Sequence of chain 1.D:
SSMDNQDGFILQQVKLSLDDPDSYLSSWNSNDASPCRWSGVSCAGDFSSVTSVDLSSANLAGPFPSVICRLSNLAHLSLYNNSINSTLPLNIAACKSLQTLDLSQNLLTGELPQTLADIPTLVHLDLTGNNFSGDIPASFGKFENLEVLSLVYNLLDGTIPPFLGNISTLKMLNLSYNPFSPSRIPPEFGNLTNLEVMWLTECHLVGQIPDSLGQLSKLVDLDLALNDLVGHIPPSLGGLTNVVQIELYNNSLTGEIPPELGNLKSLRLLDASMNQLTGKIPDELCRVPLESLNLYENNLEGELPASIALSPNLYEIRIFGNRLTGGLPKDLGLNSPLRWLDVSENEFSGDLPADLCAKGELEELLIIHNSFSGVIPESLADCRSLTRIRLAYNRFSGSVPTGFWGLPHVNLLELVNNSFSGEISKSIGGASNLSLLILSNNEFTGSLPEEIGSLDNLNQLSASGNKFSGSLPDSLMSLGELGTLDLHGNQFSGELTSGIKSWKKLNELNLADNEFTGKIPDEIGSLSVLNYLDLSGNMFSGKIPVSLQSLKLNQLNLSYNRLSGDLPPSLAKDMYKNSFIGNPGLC

A small-molecule ligand and the protein it binds are described below.
Small molecule (SMILES): CC(=O)N[C@H]1CO[C@H](CO[C@@H]2O[C@@H](C)[C@@H](O)[C@@H](O)[C@@H]2O)[C@@H](OC2O[C@H](CO)[C@@H](O)[C@H](O)[C@H]2NC(C)=O)[C@@H]1O

Binding-site contacts:
Ligand atom C3 contacts residue ASP20 of chain 1.D at 4.5 Å.
Ligand atom C2 contacts residue ASN86 of chain 1.D at 2.5 Å.
Ligand atom C1 contacts residue ASP20 of chain 1.D at 4.3 Å.
Ligand atom C6 contacts residue ASN86 of chain 1.D at 3.6 Å.
Ligand atom C1 contacts residue ASN86 of chain 1.D at 1.4 Å.
Ligand atom O6 contacts residue ASP20 of chain 1.D at 3.8 Å.
Ligand atom C7 contacts residue ASP20 of chain 1.D at 3.9 Å.
Ligand atom O6 contacts residue ALA62 of chain 1.D at 4.3 Å.
Ligand atom N2 contacts residue ASP20 of chain 1.D at 3.3 Å (salt-bridge).
Ligand atom C5 contacts residue GLY63 of chain 1.D at 4.3 Å.
Ligand atom C8 contacts residue ASP20 of chain 1.D at 3.3 Å.
Ligand atom O5 contacts residue ALA62 of chain 1.D at 3.4 Å.
Ligand atom C8 contacts residue SER18 of chain 1.D at 4.3 Å.
Ligand atom C5 contacts residue ASN86 of chain 1.D at 4.0 Å.
Ligand atom O7 contacts residue ASN86 of chain 1.D at 3.5 Å (h-bond).
Ligand atom C6 contacts residue ASP20 of chain 1.D at 3.5 Å.
Ligand atom C3 contacts residue ASN86 of chain 1.D at 3.8 Å.
Ligand atom C8 contacts residue SER87 of chain 1.D at 4.0 Å.
Ligand atom C6 contacts residue ALA62 of chain 1.D at 4.2 Å (hydrophobic).
Ligand atom O5 contacts residue ASN86 of chain 1.D at 2.3 Å (h-bond).
Ligand atom N2 contacts residue ASN86 of chain 1.D at 3.0 Å (h-bond).
Ligand atom C1 contacts residue ALA62 of chain 1.D at 3.8 Å (hydrophobic).
Ligand atom C1 contacts residue GLY63 of chain 1.D at 4.4 Å.
Ligand atom C6 contacts residue LEU108 of chain 1.D at 3.6 Å (hydrophobic).
Ligand atom C7 contacts residue ASN86 of chain 1.D at 3.4 Å.
Ligand atom C6 contacts residue GLY63 of chain 1.D at 4.4 Å.
Ligand atom C5 contacts residue ASN86 of chain 1.D at 3.6 Å.
Ligand atom C4 contacts residue ASN86 of chain 1.D at 4.2 Å.
Ligand atom C6 contacts residue SER84 of chain 1.D at 4.1 Å.
Ligand atom C2 contacts residue ASP20 of chain 1.D at 4.3 Å.
Ligand atom O5 contacts residue GLY63 of chain 1.D at 4.1 Å.